Sequence of chain 1.A:
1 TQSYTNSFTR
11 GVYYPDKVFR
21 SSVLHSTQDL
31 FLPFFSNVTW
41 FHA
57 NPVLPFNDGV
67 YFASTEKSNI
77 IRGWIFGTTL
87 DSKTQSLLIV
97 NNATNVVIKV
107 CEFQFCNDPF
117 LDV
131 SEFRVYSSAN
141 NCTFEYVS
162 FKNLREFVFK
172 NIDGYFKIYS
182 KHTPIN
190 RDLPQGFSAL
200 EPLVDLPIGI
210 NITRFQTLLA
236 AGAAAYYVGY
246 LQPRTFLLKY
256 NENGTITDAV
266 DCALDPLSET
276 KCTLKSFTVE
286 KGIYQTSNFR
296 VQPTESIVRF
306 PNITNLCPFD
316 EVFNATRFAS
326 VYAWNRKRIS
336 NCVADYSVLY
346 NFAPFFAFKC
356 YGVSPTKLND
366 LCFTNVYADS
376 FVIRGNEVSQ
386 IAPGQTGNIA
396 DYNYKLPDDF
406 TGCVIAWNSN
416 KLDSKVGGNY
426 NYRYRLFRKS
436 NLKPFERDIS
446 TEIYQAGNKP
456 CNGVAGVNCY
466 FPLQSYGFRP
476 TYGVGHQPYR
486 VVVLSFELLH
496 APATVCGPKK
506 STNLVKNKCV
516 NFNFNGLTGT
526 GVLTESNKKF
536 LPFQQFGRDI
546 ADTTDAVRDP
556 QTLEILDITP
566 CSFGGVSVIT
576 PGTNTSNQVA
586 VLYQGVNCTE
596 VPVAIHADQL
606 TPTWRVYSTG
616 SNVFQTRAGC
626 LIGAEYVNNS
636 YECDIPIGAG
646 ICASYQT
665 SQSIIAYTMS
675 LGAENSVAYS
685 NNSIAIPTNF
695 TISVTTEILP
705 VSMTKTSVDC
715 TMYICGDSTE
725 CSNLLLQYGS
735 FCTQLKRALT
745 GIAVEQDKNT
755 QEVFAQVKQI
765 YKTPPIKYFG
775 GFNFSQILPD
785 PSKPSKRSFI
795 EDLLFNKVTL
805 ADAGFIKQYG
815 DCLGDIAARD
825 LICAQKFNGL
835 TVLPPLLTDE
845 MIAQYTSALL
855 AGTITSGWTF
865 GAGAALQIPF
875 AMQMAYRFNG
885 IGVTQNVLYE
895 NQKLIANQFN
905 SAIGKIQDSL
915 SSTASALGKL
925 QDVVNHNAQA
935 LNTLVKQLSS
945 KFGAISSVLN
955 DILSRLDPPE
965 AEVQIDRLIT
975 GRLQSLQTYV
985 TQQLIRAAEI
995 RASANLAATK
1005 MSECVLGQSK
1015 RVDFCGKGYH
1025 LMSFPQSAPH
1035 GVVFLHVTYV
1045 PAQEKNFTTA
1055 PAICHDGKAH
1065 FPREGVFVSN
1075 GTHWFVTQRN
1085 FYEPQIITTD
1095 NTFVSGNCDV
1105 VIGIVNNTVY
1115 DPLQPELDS

Binding-site contacts:
Ligand atom O7 contacts residue LYS54 of chain 1.I at 3.1 Å (salt-bridge).
Ligand atom C7 contacts residue LYS54 of chain 1.I at 4.3 Å.
Ligand atom C8 contacts residue SER506 of chain 1.A at 3.3 Å.
Ligand atom C8 contacts residue GLN556 of chain 1.A at 4.1 Å.
Ligand atom C7 contacts residue SER506 of chain 1.A at 4.4 Å.
Ligand atom N2 contacts residue ASN307 of chain 1.A at 2.9 Å (h-bond).
Ligand atom C1 contacts residue ASN307 of chain 1.A at 1.4 Å.
Ligand atom O5 contacts residue ASN307 of chain 1.A at 2.4 Å (h-bond).
Ligand atom C4 contacts residue ASN307 of chain 1.A at 4.2 Å.
Ligand atom C7 contacts residue ASN307 of chain 1.A at 3.5 Å.
Ligand atom C5 contacts residue ASN307 of chain 1.A at 3.7 Å.
Ligand atom C2 contacts residue ASN307 of chain 1.A at 2.5 Å.
Ligand atom C3 contacts residue ASN307 of chain 1.A at 3.8 Å.
Ligand atom C6 contacts residue ASN307 of chain 1.A at 4.4 Å.
Ligand atom O6 contacts residue ASN307 of chain 1.A at 3.8 Å.
Ligand atom O7 contacts residue GLN556 of chain 1.A at 3.5 Å (h-bond).
Ligand atom C7 contacts residue GLN556 of chain 1.A at 4.0 Å.
Ligand atom O7 contacts residue ASN307 of chain 1.A at 3.8 Å.

Sequence of chain 1.I:
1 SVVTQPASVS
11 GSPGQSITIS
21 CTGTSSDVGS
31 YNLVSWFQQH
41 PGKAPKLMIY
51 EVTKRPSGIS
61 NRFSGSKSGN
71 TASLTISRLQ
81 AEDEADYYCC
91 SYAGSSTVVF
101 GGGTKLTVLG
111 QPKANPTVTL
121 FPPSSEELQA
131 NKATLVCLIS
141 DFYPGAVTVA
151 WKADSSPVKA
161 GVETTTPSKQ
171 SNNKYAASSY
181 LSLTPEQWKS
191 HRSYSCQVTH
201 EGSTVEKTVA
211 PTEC

This small molecule binds to this protein.
Small molecule (SMILES): CC(=O)N[C@@H]1[C@@H](O)[C@H](O)[C@@H](CO)O[C@H]1O